Binding-site contacts:
Ligand atom C2 contacts residue GLU112 of chain 1.B at 3.3 Å.
Ligand atom O5 contacts residue TYR156 of chain 1.B at 3.5 Å.
Ligand atom O1 contacts residue ASN13 of chain 1.B at 3.5 Å (h-bond).
Ligand atom O2 contacts residue LYS16 of chain 1.B at 3.1 Å (salt-bridge).
Ligand atom O1 contacts residue ASP15 of chain 1.B at 3.4 Å (salt-bridge).
Ligand atom C3 contacts residue TRP63 of chain 1.B at 3.6 Å (hydrophobic).
Ligand atom O5 contacts residue TRP341 of chain 1.B at 4.0 Å.
Ligand atom O6 contacts residue GLU154 of chain 1.B at 2.9 Å (salt-bridge).
Ligand atom O3 contacts residue ASP66 of chain 1.B at 2.7 Å (salt-bridge).
Ligand atom O6 contacts residue PRO155 of chain 1.B at 3.4 Å.
Ligand atom C2 contacts residue TRP63 of chain 1.B at 4.0 Å (hydrophobic).
Ligand atom C2 contacts residue ASP66 of chain 1.B at 2.9 Å.
Ligand atom O2 contacts residue GLU112 of chain 1.B at 2.8 Å (salt-bridge).
Ligand atom C1 contacts residue TRP231 of chain 1.B at 3.8 Å (hydrophobic).
Ligand atom O1 contacts residue LYS16 of chain 1.B at 3.4 Å (salt-bridge).
Ligand atom C6 contacts residue PRO155 of chain 1.B at 4.0 Å (hydrophobic).
Ligand atom C4 contacts residue ARG67 of chain 1.B at 3.9 Å.
Ligand atom O4 contacts residue ARG67 of chain 1.B at 2.7 Å (salt-bridge).
Ligand atom O6 contacts residue TYR156 of chain 1.B at 3.1 Å.
Ligand atom O2 contacts residue ALA64 of chain 1.B at 3.4 Å.
Ligand atom C1 contacts residue LYS16 of chain 1.B at 3.4 Å.
Ligand atom C3 contacts residue ARG67 of chain 1.B at 3.9 Å.
Ligand atom C1 contacts residue TYR156 of chain 1.B at 3.6 Å (hydrophobic).
Ligand atom O3 contacts residue ARG67 of chain 1.B at 2.8 Å (salt-bridge).
Ligand atom O3 contacts residue GLU112 of chain 1.B at 4.0 Å.
Ligand atom O3 contacts residue TRP63 of chain 1.B at 3.5 Å (h-bond).
Ligand atom C3 contacts residue ASP66 of chain 1.B at 3.4 Å.
Ligand atom C2 contacts residue LYS16 of chain 1.B at 3.8 Å.
Ligand atom O2 contacts residue TRP63 of chain 1.B at 3.2 Å (h-bond).
Ligand atom O3 contacts residue ALA64 of chain 1.B at 3.1 Å.
Ligand atom O2 contacts residue MET331 of chain 1.B at 4.0 Å.
Ligand atom C6 contacts residue GLU154 of chain 1.B at 3.1 Å.
Ligand atom C6 contacts residue TYR156 of chain 1.B at 3.9 Å (hydrophobic).
Ligand atom C6 contacts residue TRP341 of chain 1.B at 3.9 Å (hydrophobic).
Ligand atom C4 contacts residue TRP341 of chain 1.B at 3.6 Å (hydrophobic).
Ligand atom O2 contacts residue ASP66 of chain 1.B at 2.8 Å (salt-bridge).
Ligand atom C1 contacts residue ASP15 of chain 1.B at 3.9 Å.
Ligand atom O4 contacts residue TRP63 of chain 1.B at 3.9 Å.
Ligand atom O3 contacts residue TRP341 of chain 1.B at 3.8 Å.
Ligand atom C2 contacts residue TRP341 of chain 1.B at 3.8 Å (hydrophobic).

Sequence of chain 1.B:
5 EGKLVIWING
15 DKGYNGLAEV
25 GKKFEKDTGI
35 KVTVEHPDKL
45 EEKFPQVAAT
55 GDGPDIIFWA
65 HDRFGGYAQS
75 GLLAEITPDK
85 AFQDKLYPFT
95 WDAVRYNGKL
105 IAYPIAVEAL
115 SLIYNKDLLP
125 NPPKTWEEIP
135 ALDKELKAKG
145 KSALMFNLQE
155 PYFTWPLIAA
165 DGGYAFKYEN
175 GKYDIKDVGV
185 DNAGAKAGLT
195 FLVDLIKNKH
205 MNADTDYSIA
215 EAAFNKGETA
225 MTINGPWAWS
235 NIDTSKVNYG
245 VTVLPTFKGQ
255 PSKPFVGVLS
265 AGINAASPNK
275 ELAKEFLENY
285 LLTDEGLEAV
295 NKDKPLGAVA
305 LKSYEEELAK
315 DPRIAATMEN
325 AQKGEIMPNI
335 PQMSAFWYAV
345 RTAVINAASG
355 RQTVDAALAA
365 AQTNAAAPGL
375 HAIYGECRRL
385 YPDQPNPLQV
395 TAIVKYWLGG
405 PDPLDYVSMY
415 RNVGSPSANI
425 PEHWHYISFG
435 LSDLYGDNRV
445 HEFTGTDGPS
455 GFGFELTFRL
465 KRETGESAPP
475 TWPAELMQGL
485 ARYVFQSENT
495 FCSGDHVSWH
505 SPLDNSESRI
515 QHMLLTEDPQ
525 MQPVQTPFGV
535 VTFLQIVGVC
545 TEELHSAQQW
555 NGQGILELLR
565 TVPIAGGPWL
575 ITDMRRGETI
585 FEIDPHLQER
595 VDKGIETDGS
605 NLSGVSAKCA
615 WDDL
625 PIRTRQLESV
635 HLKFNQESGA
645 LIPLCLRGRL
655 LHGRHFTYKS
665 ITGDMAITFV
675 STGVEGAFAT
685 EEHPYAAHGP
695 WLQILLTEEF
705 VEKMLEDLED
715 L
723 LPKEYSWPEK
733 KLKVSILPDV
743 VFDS

The small molecule below binds the protein below.
Small molecule (SMILES): OC[C@H]1O[C@H](O[C@H]2[C@H](O)[C@@H](O)[C@@H](O)O[C@@H]2CO)[C@H](O)[C@@H](O)[C@@H]1O